A protein and the small-molecule ligand that binds it are described below.
Small molecule (SMILES): CNC(=O)c1cnc(Nc2ccccc2C)c(NC(=O)c2cc(F)cc(Br)c2)c1

Sequence of chain 1.A:
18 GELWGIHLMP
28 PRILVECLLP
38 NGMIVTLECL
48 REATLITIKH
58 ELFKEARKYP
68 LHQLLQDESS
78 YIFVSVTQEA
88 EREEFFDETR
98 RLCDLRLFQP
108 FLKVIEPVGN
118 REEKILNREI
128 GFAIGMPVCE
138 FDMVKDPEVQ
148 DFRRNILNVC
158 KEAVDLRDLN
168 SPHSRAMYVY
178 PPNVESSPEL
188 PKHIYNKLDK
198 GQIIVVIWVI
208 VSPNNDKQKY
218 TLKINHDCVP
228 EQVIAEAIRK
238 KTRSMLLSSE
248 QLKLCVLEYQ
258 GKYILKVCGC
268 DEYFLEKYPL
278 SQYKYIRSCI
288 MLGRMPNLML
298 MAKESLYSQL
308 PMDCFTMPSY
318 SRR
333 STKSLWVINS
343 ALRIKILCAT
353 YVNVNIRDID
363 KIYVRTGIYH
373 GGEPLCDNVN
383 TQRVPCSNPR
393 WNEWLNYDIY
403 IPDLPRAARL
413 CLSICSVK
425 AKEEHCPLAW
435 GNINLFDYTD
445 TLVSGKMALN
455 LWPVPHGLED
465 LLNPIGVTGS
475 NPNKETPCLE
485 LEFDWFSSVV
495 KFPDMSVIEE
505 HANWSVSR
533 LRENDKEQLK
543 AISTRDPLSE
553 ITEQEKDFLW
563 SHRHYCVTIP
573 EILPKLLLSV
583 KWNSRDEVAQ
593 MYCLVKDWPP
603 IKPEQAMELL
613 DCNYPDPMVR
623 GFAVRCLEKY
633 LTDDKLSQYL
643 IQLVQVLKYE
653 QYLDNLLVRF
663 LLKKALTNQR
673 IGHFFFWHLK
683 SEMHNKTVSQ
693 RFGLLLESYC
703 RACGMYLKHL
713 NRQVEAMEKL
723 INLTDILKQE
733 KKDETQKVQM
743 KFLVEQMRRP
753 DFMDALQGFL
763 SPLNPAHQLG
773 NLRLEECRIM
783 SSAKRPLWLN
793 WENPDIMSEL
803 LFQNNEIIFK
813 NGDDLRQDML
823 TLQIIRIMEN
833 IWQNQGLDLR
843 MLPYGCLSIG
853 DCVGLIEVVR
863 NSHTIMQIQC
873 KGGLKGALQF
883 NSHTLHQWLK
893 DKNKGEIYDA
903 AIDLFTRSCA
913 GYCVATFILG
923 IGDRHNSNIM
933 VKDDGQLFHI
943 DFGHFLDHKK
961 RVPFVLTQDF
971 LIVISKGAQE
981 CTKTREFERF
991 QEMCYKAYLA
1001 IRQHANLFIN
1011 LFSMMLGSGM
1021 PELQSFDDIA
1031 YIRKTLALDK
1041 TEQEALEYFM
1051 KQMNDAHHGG

Binding-site contacts:
Ligand atom C08 contacts residue TYR1031 of chain 1.A at 3.6 Å (hydrophobic).
Ligand atom C16 contacts residue GLU1022 of chain 1.A at 3.1 Å.
Ligand atom F24 contacts residue ILE923 of chain 1.A at 3.9 Å.
Ligand atom C28 contacts residue LEU948 of chain 1.A at 4.1 Å (hydrophobic).
Ligand atom C14 contacts residue PHE1012 of chain 1.A at 4.0 Å (hydrophobic).
Ligand atom C01 contacts residue GLY922 of chain 1.A at 3.4 Å.
Ligand atom C19 contacts residue LEU921 of chain 1.A at 3.8 Å (hydrophobic).
Ligand atom C10 contacts residue ASP1028 of chain 1.A at 3.3 Å.
Ligand atom O04 contacts residue TYR1031 of chain 1.A at 4.0 Å.
Ligand atom C22 contacts residue LEU921 of chain 1.A at 3.4 Å (hydrophobic).
Ligand atom BR27 contacts residue LEU822 of chain 1.A at 4.0 Å.
Ligand atom N09 contacts residue ASP1028 of chain 1.A at 2.9 Å (salt-bridge).
Ligand atom C26 contacts residue THR823 of chain 1.A at 4.0 Å.
Ligand atom C16 contacts residue ASP1028 of chain 1.A at 4.1 Å.
Ligand atom C01 contacts residue PHE947 of chain 1.A at 4.0 Å (hydrophobic).
Ligand atom C23 contacts residue THR823 of chain 1.A at 3.7 Å.
Ligand atom C03 contacts residue GLY922 of chain 1.A at 3.7 Å.
Ligand atom C11 contacts residue TYR1031 of chain 1.A at 4.0 Å (hydrophobic).
Ligand atom C21 contacts residue LEU921 of chain 1.A at 4.1 Å (hydrophobic).
Ligand atom N09 contacts residue TYR1031 of chain 1.A at 3.5 Å.
Ligand atom C28 contacts residue GLU1022 of chain 1.A at 4.1 Å.
Ligand atom F24 contacts residue THR823 of chain 1.A at 3.7 Å.
Ligand atom C21 contacts residue LEU948 of chain 1.A at 4.1 Å (hydrophobic).
Ligand atom C15 contacts residue ASP1028 of chain 1.A at 3.9 Å.
Ligand atom C11 contacts residue ASP1028 of chain 1.A at 4.0 Å.
Ligand atom C06 contacts residue TYR1031 of chain 1.A at 3.3 Å (hydrophobic).
Ligand atom C05 contacts residue GLY922 of chain 1.A at 4.0 Å.
Ligand atom C13 contacts residue PHE1012 of chain 1.A at 3.5 Å (hydrophobic).
Ligand atom C19 contacts residue LEU948 of chain 1.A at 3.8 Å (hydrophobic).
Ligand atom N18 contacts residue LEU921 of chain 1.A at 2.9 Å (h-bond).
Ligand atom C29 contacts residue LEU921 of chain 1.A at 3.7 Å (hydrophobic).
Ligand atom O20 contacts residue LEU948 of chain 1.A at 3.1 Å.
Ligand atom C17 contacts residue LEU921 of chain 1.A at 3.6 Å (hydrophobic).
Ligand atom BR27 contacts residue GLN819 of chain 1.A at 3.7 Å.
Ligand atom C29 contacts residue GLY922 of chain 1.A at 3.5 Å.
Ligand atom C25 contacts residue THR823 of chain 1.A at 3.1 Å.
Ligand atom N02 contacts residue GLY922 of chain 1.A at 2.7 Å (h-bond).
Ligand atom F24 contacts residue LEU921 of chain 1.A at 3.3 Å.
Ligand atom C05 contacts residue TYR1031 of chain 1.A at 4.0 Å (hydrophobic).
Ligand atom N07 contacts residue TYR1031 of chain 1.A at 3.2 Å.